Sequence of chain 1.C:
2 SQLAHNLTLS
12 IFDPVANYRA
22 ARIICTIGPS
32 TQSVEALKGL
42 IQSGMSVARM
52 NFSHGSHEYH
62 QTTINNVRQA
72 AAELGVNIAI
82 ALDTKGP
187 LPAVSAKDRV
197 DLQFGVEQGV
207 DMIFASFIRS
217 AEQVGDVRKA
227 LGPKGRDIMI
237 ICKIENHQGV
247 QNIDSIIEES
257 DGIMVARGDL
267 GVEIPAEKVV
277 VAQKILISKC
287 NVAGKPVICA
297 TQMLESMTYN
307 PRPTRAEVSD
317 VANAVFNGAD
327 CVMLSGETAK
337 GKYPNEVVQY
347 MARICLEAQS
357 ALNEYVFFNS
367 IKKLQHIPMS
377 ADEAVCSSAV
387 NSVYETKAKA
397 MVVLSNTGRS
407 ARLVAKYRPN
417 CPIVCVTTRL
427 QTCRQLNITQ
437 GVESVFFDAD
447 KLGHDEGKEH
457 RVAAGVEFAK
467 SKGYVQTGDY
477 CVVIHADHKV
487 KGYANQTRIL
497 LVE

The protein below binds the small molecule below.
Small molecule (SMILES): O=C1c2ccccc2C(=O)c2c(Nc3ccccc3)cc(S(=O)(=O)O)cc21

Binding-site contacts:
Ligand atom OAD contacts residue ARG425 of chain 1.C at 3.4 Å.
Ligand atom CAN contacts residue ASP233 of chain 1.C at 3.7 Å.
Ligand atom CAJ contacts residue ASP233 of chain 1.C at 3.5 Å.
Ligand atom CAN contacts residue ARG232 of chain 1.C at 3.7 Å.
Ligand atom CAU contacts residue ARG425 of chain 1.C at 4.1 Å.
Ligand atom CAP contacts residue ARG425 of chain 1.C at 3.9 Å.
Ligand atom OAA contacts residue THR403 of chain 1.C at 3.3 Å.
Ligand atom CAI contacts residue ASP233 of chain 1.C at 3.7 Å.
Ligand atom CAV contacts residue ASP233 of chain 1.C at 4.3 Å.
Ligand atom CAV contacts residue ARG232 of chain 1.C at 3.8 Å.
Ligand atom OAE contacts residue ARG425 of chain 1.C at 3.2 Å.
Ligand atom CAX contacts residue ASP233 of chain 1.C at 3.7 Å.
Ligand atom OAE contacts residue ASN402 of chain 1.C at 3.9 Å.
Ligand atom CAI contacts residue ARG232 of chain 1.C at 3.7 Å.
Ligand atom CAW contacts residue ASP233 of chain 1.C at 3.9 Å.
Ligand atom CAX contacts residue ARG232 of chain 1.C at 4.2 Å.
Ligand atom CAP contacts residue THR403 of chain 1.C at 4.4 Å.
Ligand atom CAS contacts residue ARG425 of chain 1.C at 3.9 Å.
Ligand atom CAY contacts residue ARG425 of chain 1.C at 4.2 Å.
Ligand atom CAM contacts residue ASP233 of chain 1.C at 4.1 Å.
Ligand atom CAU contacts residue THR403 of chain 1.C at 4.3 Å.
Ligand atom OAB contacts residue ARG232 of chain 1.C at 2.9 Å (salt-bridge).
Ligand atom OAA contacts residue ARG425 of chain 1.C at 3.8 Å.
Ligand atom CAJ contacts residue ARG232 of chain 1.C at 3.3 Å.
Ligand atom SBA contacts residue ARG425 of chain 1.C at 3.7 Å.